Binding-site contacts:
Ligand atom C2 contacts residue ASN83 of chain 2.B at 3.1 Å.
Ligand atom C1 contacts residue ASN83 of chain 2.B at 1.8 Å.
Ligand atom C5 contacts residue ASN83 of chain 2.B at 3.6 Å.
Ligand atom O7 contacts residue LYS134 of chain 2.B at 2.4 Å (salt-bridge).
Ligand atom O5 contacts residue ASN83 of chain 2.B at 2.3 Å (h-bond).
Ligand atom C7 contacts residue LYS134 of chain 2.B at 3.6 Å.
Ligand atom C3 contacts residue ASN83 of chain 2.B at 4.3 Å.
Ligand atom O7 contacts residue ASN83 of chain 2.B at 3.5 Å (h-bond).
Ligand atom C8 contacts residue LYS134 of chain 2.B at 4.2 Å.
Ligand atom N2 contacts residue ASN83 of chain 2.B at 3.7 Å.
Ligand atom C7 contacts residue ASN83 of chain 2.B at 3.9 Å.

Sequence of chain 2.B:
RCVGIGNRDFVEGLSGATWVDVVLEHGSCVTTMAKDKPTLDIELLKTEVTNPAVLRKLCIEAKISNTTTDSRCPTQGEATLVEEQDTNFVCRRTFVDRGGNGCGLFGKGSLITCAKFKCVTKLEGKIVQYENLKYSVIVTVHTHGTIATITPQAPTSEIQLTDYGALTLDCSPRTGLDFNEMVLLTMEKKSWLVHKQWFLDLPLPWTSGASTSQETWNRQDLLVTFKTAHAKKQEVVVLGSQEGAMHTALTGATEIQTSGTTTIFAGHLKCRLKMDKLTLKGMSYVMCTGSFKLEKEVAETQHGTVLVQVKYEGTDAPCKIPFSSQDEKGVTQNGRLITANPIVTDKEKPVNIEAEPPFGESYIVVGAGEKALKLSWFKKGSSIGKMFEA

The small molecule below binds the protein below.
Small molecule (SMILES): CC(=O)N[C@@H]1[C@@H](O)[C@H](O)[C@@H](CO)O[C@H]1O